A small-molecule ligand and the protein it binds are described below.
Small molecule (SMILES): CO[P](=O)(O)O[C@H]1C[C@H](N)O[C@@H]1COP(=O)=O

Binding-site contacts:
Ligand atom O5' contacts residue NA1 of chain 1.D at 4.4 Å.
Ligand atom O5' contacts residue THR152 of chain 1.A at 4.4 Å.
Ligand atom OP1 contacts residue GLY149 of chain 1.A at 3.1 Å (h-bond).
Ligand atom P contacts residue VAL148 of chain 1.A at 3.9 Å.
Ligand atom O3' contacts residue GLY147 of chain 1.A at 3.5 Å.
Ligand atom OP1 contacts residue THR152 of chain 1.A at 2.7 Å (h-bond).
Ligand atom OP2 contacts residue VAL148 of chain 1.A at 3.5 Å (h-bond).
Ligand atom C5' contacts residue PHE146 of chain 1.A at 3.7 Å (hydrophobic).
Ligand atom P contacts residue GLY149 of chain 1.A at 3.7 Å.
Ligand atom P contacts residue LEU150 of chain 1.A at 4.4 Å.
Ligand atom P contacts residue LYS151 of chain 1.A at 3.9 Å.
Ligand atom OP1 contacts residue PHE146 of chain 1.A at 3.7 Å.
Ligand atom C4' contacts residue GLY149 of chain 1.A at 4.3 Å.
Ligand atom P contacts residue NA1 of chain 1.D at 3.4 Å.
Ligand atom OP1 contacts residue NA1 of chain 1.D at 2.5 Å (h-bond).
Ligand atom C5' contacts residue GLY149 of chain 1.A at 3.7 Å.
Ligand atom C1' contacts residue MET178 of chain 1.A at 4.4 Å (hydrophobic).
Ligand atom OP1 contacts residue VAL148 of chain 1.A at 3.2 Å (h-bond).
Ligand atom O3' contacts residue MET178 of chain 1.A at 4.3 Å.
Ligand atom OP2 contacts residue GLY149 of chain 1.A at 4.0 Å.
Ligand atom OP1 contacts residue LEU150 of chain 1.A at 3.9 Å.
Ligand atom O3' contacts residue GLY149 of chain 1.A at 4.4 Å.
Ligand atom OP1 contacts residue VAL145 of chain 1.A at 3.6 Å (h-bond).
Ligand atom OP2 contacts residue LYS151 of chain 1.A at 3.5 Å.
Ligand atom OP2 contacts residue LEU150 of chain 1.A at 4.0 Å.
Ligand atom C5' contacts residue MET178 of chain 1.A at 4.0 Å (hydrophobic).
Ligand atom C2' contacts residue MET178 of chain 1.A at 4.4 Å (hydrophobic).
Ligand atom OP1 contacts residue LYS151 of chain 1.A at 3.6 Å.
Ligand atom P contacts residue GLY147 of chain 1.A at 3.9 Å.
Ligand atom C4' contacts residue GLY147 of chain 1.A at 3.9 Å.
Ligand atom O5' contacts residue GLY147 of chain 1.A at 4.4 Å.
Ligand atom P contacts residue THR152 of chain 1.A at 3.8 Å.
Ligand atom OP1 contacts residue GLY147 of chain 1.A at 2.7 Å (h-bond).
Ligand atom O3' contacts residue VAL148 of chain 1.A at 3.8 Å.
Ligand atom O5' contacts residue GLY149 of chain 1.A at 3.7 Å.
Ligand atom OP2 contacts residue NA1 of chain 1.D at 3.4 Å (h-bond).
Ligand atom C5' contacts residue GLY147 of chain 1.A at 4.2 Å.

Sequence of chain 1.A:
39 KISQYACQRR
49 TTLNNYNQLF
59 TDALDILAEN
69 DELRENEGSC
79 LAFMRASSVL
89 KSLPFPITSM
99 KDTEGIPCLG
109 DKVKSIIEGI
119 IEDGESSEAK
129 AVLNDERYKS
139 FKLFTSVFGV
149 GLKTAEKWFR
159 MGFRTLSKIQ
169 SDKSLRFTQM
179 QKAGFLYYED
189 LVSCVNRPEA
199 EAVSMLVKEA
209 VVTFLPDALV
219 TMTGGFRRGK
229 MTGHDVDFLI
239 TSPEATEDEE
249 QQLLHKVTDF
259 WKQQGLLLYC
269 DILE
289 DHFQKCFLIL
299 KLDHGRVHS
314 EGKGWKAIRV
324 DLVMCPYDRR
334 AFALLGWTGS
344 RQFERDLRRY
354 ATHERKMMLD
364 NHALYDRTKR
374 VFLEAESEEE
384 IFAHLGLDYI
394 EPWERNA